Binding-site contacts:
Ligand atom N2 contacts residue ASN639 of chain 1.A at 2.9 Å (h-bond).
Ligand atom C3 contacts residue ASN639 of chain 1.A at 3.8 Å.
Ligand atom C4 contacts residue ASN639 of chain 1.A at 4.3 Å.
Ligand atom O6 contacts residue ASN639 of chain 1.A at 4.4 Å.
Ligand atom C8 contacts residue ASN639 of chain 1.A at 3.1 Å.
Ligand atom C1 contacts residue ASN639 of chain 1.A at 1.4 Å.
Ligand atom O7 contacts residue ASN639 of chain 1.A at 3.9 Å.
Ligand atom C7 contacts residue ASN639 of chain 1.A at 3.1 Å.
Ligand atom C6 contacts residue ASN639 of chain 1.A at 4.3 Å.
Ligand atom C2 contacts residue ASN639 of chain 1.A at 2.5 Å.
Ligand atom O5 contacts residue ASN639 of chain 1.A at 2.4 Å (h-bond).
Ligand atom C5 contacts residue ASN639 of chain 1.A at 3.7 Å.

This protein binds this small molecule.
Small molecule (SMILES): CC(=O)N[C@@H]1[C@@H](O)[C@H](O)[C@@H](CO)O[C@H]1O

Sequence of chain 1.A:
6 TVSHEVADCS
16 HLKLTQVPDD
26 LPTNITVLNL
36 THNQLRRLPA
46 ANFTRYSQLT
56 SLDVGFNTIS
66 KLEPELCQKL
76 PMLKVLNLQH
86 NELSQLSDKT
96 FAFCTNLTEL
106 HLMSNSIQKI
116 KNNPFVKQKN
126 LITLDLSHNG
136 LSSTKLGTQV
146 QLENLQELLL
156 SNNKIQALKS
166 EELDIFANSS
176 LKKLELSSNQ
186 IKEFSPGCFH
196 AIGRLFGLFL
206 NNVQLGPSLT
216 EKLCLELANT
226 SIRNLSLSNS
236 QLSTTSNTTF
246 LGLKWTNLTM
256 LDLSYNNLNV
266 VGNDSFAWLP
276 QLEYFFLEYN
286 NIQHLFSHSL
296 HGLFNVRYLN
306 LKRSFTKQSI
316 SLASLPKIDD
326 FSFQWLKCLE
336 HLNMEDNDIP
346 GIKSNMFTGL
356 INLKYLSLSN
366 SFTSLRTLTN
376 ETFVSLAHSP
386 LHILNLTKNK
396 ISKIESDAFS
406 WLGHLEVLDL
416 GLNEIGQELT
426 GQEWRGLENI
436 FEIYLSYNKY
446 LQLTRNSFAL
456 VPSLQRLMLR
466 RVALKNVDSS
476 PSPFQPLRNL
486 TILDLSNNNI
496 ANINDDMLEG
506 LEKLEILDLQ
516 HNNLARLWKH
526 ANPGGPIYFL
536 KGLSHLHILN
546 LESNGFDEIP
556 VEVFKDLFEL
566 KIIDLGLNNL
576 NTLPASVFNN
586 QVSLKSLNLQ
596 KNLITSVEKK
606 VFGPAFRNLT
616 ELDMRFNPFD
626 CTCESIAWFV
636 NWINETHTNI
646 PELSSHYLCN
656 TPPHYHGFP